The protein below binds the small molecule below.
Small molecule (SMILES): CC(=O)N[C@@H]1[C@@H](O)[C@H](O)[C@@H](CO)O[C@H]1O

Binding-site contacts:
Ligand atom C1 contacts residue ASN11 of chain 1.A at 1.5 Å.
Ligand atom O5 contacts residue ASN11 of chain 1.A at 2.4 Å (h-bond).
Ligand atom N2 contacts residue ASN11 of chain 1.A at 3.4 Å (h-bond).
Ligand atom O3 contacts residue ASN11 of chain 1.A at 3.8 Å.
Ligand atom O7 contacts residue ASN11 of chain 1.A at 3.4 Å (h-bond).
Ligand atom C5 contacts residue ASN11 of chain 1.A at 3.7 Å.
Ligand atom C7 contacts residue ASN11 of chain 1.A at 3.9 Å.
Ligand atom C2 contacts residue ASN11 of chain 1.A at 2.5 Å.
Ligand atom C4 contacts residue ASN11 of chain 1.A at 4.2 Å.
Ligand atom C3 contacts residue ASN11 of chain 1.A at 3.6 Å.

Sequence of chain 1.A:
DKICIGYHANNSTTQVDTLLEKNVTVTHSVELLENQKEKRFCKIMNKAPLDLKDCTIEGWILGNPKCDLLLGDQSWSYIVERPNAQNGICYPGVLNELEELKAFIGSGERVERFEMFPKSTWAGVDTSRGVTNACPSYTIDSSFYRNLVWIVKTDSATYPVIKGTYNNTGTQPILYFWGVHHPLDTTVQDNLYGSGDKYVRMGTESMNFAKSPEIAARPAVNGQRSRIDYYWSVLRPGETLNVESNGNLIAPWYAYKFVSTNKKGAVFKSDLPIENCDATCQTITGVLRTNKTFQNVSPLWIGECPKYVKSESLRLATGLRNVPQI